Binding-site contacts:
Ligand atom O1P contacts residue GLY212 of chain 1.C at 4.3 Å.
Ligand atom O4P contacts residue GLY173 of chain 1.C at 2.9 Å (h-bond).
Ligand atom P contacts residue SER213 of chain 1.C at 3.5 Å.
Ligand atom C2 contacts residue HIS95 of chain 1.C at 4.4 Å.
Ligand atom O1P contacts residue GLY234 of chain 1.C at 3.4 Å (h-bond).
Ligand atom O4P contacts residue ALA172 of chain 1.C at 3.8 Å.
Ligand atom O3P contacts residue GLY234 of chain 1.C at 3.5 Å.
Ligand atom O2P contacts residue GLY234 of chain 1.C at 3.1 Å (h-bond).
Ligand atom P contacts residue GLY173 of chain 1.C at 3.9 Å.
Ligand atom O3P contacts residue GLY173 of chain 1.C at 3.8 Å.
Ligand atom C1 contacts residue ASN11 of chain 1.C at 4.4 Å.
Ligand atom O2 contacts residue ALA172 of chain 1.C at 3.7 Å.
Ligand atom O2 contacts residue GLU167 of chain 1.C at 3.1 Å (salt-bridge).
Ligand atom O1P contacts residue VAL233 of chain 1.C at 4.4 Å.
Ligand atom O3P contacts residue GLY235 of chain 1.C at 3.0 Å (h-bond).
Ligand atom O1 contacts residue LEU232 of chain 1.C at 4.3 Å.
Ligand atom O4P contacts residue SER213 of chain 1.C at 2.6 Å (h-bond).
Ligand atom O1P contacts residue LEU232 of chain 1.C at 4.3 Å.
Ligand atom P contacts residue GLY234 of chain 1.C at 3.7 Å.
Ligand atom C1 contacts residue HIS95 of chain 1.C at 3.3 Å.
Ligand atom O2P contacts residue VAL233 of chain 1.C at 4.2 Å.
Ligand atom O2P contacts residue SER213 of chain 1.C at 3.4 Å (h-bond).
Ligand atom O1 contacts residue HIS95 of chain 1.C at 3.0 Å (h-bond).
Ligand atom O3P contacts residue LYS13 of chain 1.C at 4.1 Å.
Ligand atom O1 contacts residue LYS13 of chain 1.C at 4.1 Å.
Ligand atom O1 contacts residue ASN11 of chain 1.C at 3.5 Å (h-bond).
Ligand atom C2 contacts residue GLY234 of chain 1.C at 4.0 Å.
Ligand atom O1P contacts residue LYS13 of chain 1.C at 4.5 Å.
Ligand atom O1P contacts residue SER213 of chain 1.C at 4.3 Å.
Ligand atom P contacts residue GLY235 of chain 1.C at 3.8 Å.
Ligand atom C1 contacts residue LYS13 of chain 1.C at 4.0 Å.
Ligand atom O2P contacts residue GLY212 of chain 1.C at 4.5 Å.
Ligand atom O1 contacts residue GLU167 of chain 1.C at 2.9 Å (salt-bridge).
Ligand atom O2P contacts residue GLY235 of chain 1.C at 3.4 Å (h-bond).
Ligand atom O4P contacts residue ALA171 of chain 1.C at 3.4 Å (h-bond).
Ligand atom C1 contacts residue GLU167 of chain 1.C at 3.2 Å.
Ligand atom O4P contacts residue GLY212 of chain 1.C at 3.6 Å.
Ligand atom C2 contacts residue LYS13 of chain 1.C at 3.3 Å.
Ligand atom O2P contacts residue VAL214 of chain 1.C at 3.9 Å.
Ligand atom O2 contacts residue HIS95 of chain 1.C at 3.2 Å (h-bond).

Sequence of chain 1.C:
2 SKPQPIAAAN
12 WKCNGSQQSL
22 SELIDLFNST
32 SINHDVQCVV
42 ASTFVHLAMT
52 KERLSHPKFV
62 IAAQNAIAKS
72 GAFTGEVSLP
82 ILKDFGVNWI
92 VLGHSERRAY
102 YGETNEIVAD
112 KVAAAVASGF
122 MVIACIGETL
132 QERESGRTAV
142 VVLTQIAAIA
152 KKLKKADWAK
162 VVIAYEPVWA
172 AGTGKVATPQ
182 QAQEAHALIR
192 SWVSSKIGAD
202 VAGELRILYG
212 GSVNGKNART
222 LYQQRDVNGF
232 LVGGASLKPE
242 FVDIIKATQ

A small-molecule ligand and the protein it binds are described below.
Small molecule (SMILES): O=C(O)COP(=O)(O)O